Binding-site contacts:
Ligand atom C5 contacts residue ASN122 of chain 3.A at 3.7 Å.
Ligand atom O7 contacts residue GLN100 of chain 3.A at 3.4 Å.
Ligand atom N2 contacts residue LYS133 of chain 3.A at 4.0 Å.
Ligand atom C1 contacts residue ASN122 of chain 3.A at 1.4 Å.
Ligand atom C2 contacts residue ASN122 of chain 3.A at 2.5 Å.
Ligand atom O7 contacts residue ASN122 of chain 3.A at 4.4 Å.
Ligand atom C8 contacts residue ASN122 of chain 3.A at 3.7 Å.
Ligand atom N2 contacts residue ASN122 of chain 3.A at 2.9 Å (h-bond).
Ligand atom O7 contacts residue LYS133 of chain 3.A at 4.3 Å.
Ligand atom C8 contacts residue THR98 of chain 3.A at 3.3 Å.
Ligand atom C7 contacts residue THR98 of chain 3.A at 4.5 Å.
Ligand atom C5 contacts residue LYS131 of chain 3.A at 4.3 Å.
Ligand atom O5 contacts residue LYS131 of chain 3.A at 4.1 Å.
Ligand atom C7 contacts residue ASN122 of chain 3.A at 3.5 Å.
Ligand atom C4 contacts residue ASN122 of chain 3.A at 4.2 Å.
Ligand atom C6 contacts residue LYS131 of chain 3.A at 3.5 Å.
Ligand atom O7 contacts residue PHE121 of chain 3.A at 4.4 Å.
Ligand atom O7 contacts residue SER120 of chain 3.A at 4.3 Å.
Ligand atom O7 contacts residue THR98 of chain 3.A at 4.4 Å.
Ligand atom C3 contacts residue ASN122 of chain 3.A at 3.8 Å.
Ligand atom C7 contacts residue GLN100 of chain 3.A at 4.4 Å.
Ligand atom O5 contacts residue ASN122 of chain 3.A at 2.4 Å (h-bond).
Ligand atom O6 contacts residue LYS131 of chain 3.A at 2.4 Å (salt-bridge).

This protein binds this small molecule.
Small molecule (SMILES): CC(=O)N[C@H]1[C@H](O[C@H]2[C@H](O)[C@@H](NC(C)=O)CO[C@@H]2CO)O[C@H](CO)[C@@H](O)[C@@H]1O

Sequence of chain 3.A:
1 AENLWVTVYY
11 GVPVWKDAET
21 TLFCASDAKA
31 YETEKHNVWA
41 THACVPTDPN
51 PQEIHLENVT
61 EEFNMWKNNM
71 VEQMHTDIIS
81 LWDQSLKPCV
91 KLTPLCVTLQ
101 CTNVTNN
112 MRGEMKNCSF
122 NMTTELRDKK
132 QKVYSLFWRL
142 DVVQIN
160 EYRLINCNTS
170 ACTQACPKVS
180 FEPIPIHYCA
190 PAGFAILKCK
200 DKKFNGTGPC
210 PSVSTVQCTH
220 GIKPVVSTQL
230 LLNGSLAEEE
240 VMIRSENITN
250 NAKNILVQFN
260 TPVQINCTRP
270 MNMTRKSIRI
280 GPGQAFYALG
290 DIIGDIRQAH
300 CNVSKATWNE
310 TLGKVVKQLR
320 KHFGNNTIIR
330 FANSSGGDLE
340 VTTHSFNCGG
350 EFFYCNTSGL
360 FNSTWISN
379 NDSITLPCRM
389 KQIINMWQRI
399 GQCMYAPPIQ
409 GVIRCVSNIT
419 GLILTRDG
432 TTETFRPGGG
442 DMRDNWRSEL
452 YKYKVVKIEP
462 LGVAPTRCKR